Binding-site contacts:
Ligand atom C6 contacts residue LEU215 of chain 1.A at 3.9 Å (hydrophobic).
Ligand atom O4 contacts residue LEU215 of chain 1.A at 3.1 Å (h-bond).
Ligand atom CBK contacts residue ASN131 of chain 1.A at 3.9 Å.
Ligand atom C5 contacts residue PHE129 of chain 1.A at 3.7 Å (hydrophobic).
Ligand atom O3 contacts residue PHE129 of chain 1.A at 3.8 Å.
Ligand atom CAS contacts residue LEU215 of chain 1.A at 4.0 Å (hydrophobic).
Ligand atom O6 contacts residue SER216 of chain 1.A at 2.6 Å (h-bond).
Ligand atom OBH contacts residue LEU215 of chain 1.A at 3.4 Å.
Ligand atom C3 contacts residue ASN131 of chain 1.A at 3.5 Å.
Ligand atom O4 contacts residue ASP87 of chain 1.A at 2.5 Å (salt-bridge).
Ligand atom C4 contacts residue PHE129 of chain 1.A at 3.6 Å (hydrophobic).
Ligand atom C6 contacts residue HIS219 of chain 1.A at 3.6 Å.
Ligand atom OAT contacts residue SER216 of chain 1.A at 3.7 Å.
Ligand atom O3 contacts residue ASP87 of chain 1.A at 2.6 Å (salt-bridge).
Ligand atom C6 contacts residue SER216 of chain 1.A at 3.6 Å.
Ligand atom OBH contacts residue PRO103 of chain 1.A at 4.1 Å.
Ligand atom CBG contacts residue LEU215 of chain 1.A at 4.1 Å (hydrophobic).
Ligand atom O3 contacts residue GLY105 of chain 1.A at 3.1 Å (h-bond).
Ligand atom CBG contacts residue ASN131 of chain 1.A at 3.8 Å.
Ligand atom O4 contacts residue ALA86 of chain 1.A at 4.1 Å.
Ligand atom O3 contacts residue ASN131 of chain 1.A at 2.9 Å (h-bond).
Ligand atom O3 contacts residue GLY104 of chain 1.A at 4.0 Å.
Ligand atom C3 contacts residue PHE129 of chain 1.A at 3.5 Å (hydrophobic).
Ligand atom OBJ contacts residue SER216 of chain 1.A at 4.2 Å.
Ligand atom C1 contacts residue LEU215 of chain 1.A at 4.1 Å (hydrophobic).
Ligand atom C2 contacts residue ASN131 of chain 1.A at 4.1 Å.
Ligand atom OBH contacts residue GLY104 of chain 1.A at 3.8 Å.
Ligand atom O5 contacts residue LEU215 of chain 1.A at 3.7 Å.
Ligand atom C2 contacts residue LEU215 of chain 1.A at 4.2 Å (hydrophobic).
Ligand atom C6 contacts residue PHE129 of chain 1.A at 4.0 Å (hydrophobic).
Ligand atom CBK contacts residue TRP133 of chain 1.A at 4.1 Å (hydrophobic).
Ligand atom OBH contacts residue GLY105 of chain 1.A at 3.1 Å (h-bond).
Ligand atom C4 contacts residue ASP87 of chain 1.A at 3.5 Å.
Ligand atom N2 contacts residue ASN131 of chain 1.A at 3.5 Å (h-bond).
Ligand atom CBG contacts residue GLY105 of chain 1.A at 4.0 Å.
Ligand atom O6 contacts residue HIS219 of chain 1.A at 3.7 Å.
Ligand atom C3 contacts residue ASP87 of chain 1.A at 3.6 Å.
Ligand atom OAT contacts residue LEU215 of chain 1.A at 4.0 Å.
Ligand atom O4 contacts residue GLY214 of chain 1.A at 3.3 Å.
Ligand atom O1 contacts residue LEU215 of chain 1.A at 3.6 Å.

This protein binds this small molecule.
Small molecule (SMILES): CC(=O)N[C@H]1[C@H](Oc2ccc([N+](=O)[O-])cc2)O[C@H](CO)[C@@H](O[C@@H]2O[C@H](CO)[C@H](O)[C@H](O)[C@H]2NC(C)=O)[C@@H]1O

Sequence of chain 1.A:
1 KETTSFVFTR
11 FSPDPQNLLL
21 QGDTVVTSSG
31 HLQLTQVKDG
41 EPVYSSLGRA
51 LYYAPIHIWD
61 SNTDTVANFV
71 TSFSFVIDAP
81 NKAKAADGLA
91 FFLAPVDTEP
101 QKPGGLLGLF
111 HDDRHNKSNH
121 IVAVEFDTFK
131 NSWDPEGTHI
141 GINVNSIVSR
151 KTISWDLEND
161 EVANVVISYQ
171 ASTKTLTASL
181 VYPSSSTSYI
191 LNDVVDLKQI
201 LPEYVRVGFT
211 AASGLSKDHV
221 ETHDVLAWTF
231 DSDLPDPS